The small molecule below binds the protein below.
Small molecule (SMILES): C=CC1=C(C)C2=N3->[Ni]45<-N6=C(C=c7c(C)c(C=C)c(n74)=C2)C(C)=C(CCC(=O)O)C6=Cc2c(CCC(=O)O)c(C)c(n25)C=C13

Binding-site contacts:
Ligand atom CHB contacts residue HIS92 of chain 1.F at 3.8 Å.
Ligand atom C4A contacts residue HIS92 of chain 1.F at 3.6 Å.
Ligand atom CAA contacts residue LYS66 of chain 1.F at 3.5 Å.
Ligand atom ND contacts residue HIS63 of chain 1.F at 3.3 Å (h-bond).
Ligand atom CBD contacts residue HIS63 of chain 1.F at 3.5 Å.
Ligand atom CMB contacts residue VAL67 of chain 1.F at 3.5 Å (hydrophobic).
Ligand atom CMA contacts residue ALA70 of chain 1.F at 3.8 Å (hydrophobic).
Ligand atom C3A contacts residue LEU88 of chain 1.F at 3.8 Å (hydrophobic).
Ligand atom CMA contacts residue LEU88 of chain 1.F at 3.6 Å (hydrophobic).
Ligand atom C3B contacts residue LEU141 of chain 1.F at 3.7 Å (hydrophobic).
Ligand atom NC contacts residue HIS92 of chain 1.F at 3.2 Å (h-bond).
Ligand atom NB contacts residue VAL67 of chain 1.F at 3.6 Å.
Ligand atom CAB contacts residue LEU141 of chain 1.F at 3.4 Å (hydrophobic).
Ligand atom CBC contacts residue PHE42 of chain 1.F at 3.8 Å (hydrophobic).
Ligand atom CAC contacts residue PHE41 of chain 1.F at 3.7 Å (hydrophobic).
Ligand atom CAC contacts residue PHE42 of chain 1.F at 3.8 Å (hydrophobic).
Ligand atom CBA contacts residue LEU91 of chain 1.F at 3.6 Å (hydrophobic).
Ligand atom CHC contacts residue PHE103 of chain 1.F at 3.6 Å (hydrophobic).
Ligand atom C2B contacts residue VAL67 of chain 1.F at 3.6 Å (hydrophobic).
Ligand atom NI contacts residue HIS92 of chain 1.F at 2.2 Å.
Ligand atom CHD contacts residue VAL98 of chain 1.F at 3.9 Å (hydrophobic).
Ligand atom C1A contacts residue HIS63 of chain 1.F at 3.8 Å.
Ligand atom C4B contacts residue VAL67 of chain 1.F at 3.5 Å (hydrophobic).
Ligand atom C3D contacts residue HIS63 of chain 1.F at 3.6 Å.
Ligand atom CBC contacts residue PHE41 of chain 1.F at 3.8 Å (hydrophobic).
Ligand atom C1B contacts residue VAL67 of chain 1.F at 3.8 Å (hydrophobic).
Ligand atom NB contacts residue HIS92 of chain 1.F at 3.2 Å (h-bond).
Ligand atom C3D contacts residue LEU96 of chain 1.F at 3.5 Å (hydrophobic).
Ligand atom C4D contacts residue HIS63 of chain 1.F at 3.2 Å.
Ligand atom NA contacts residue HIS92 of chain 1.F at 3.1 Å (h-bond).
Ligand atom CMB contacts residue ALA70 of chain 1.F at 3.8 Å (hydrophobic).
Ligand atom CBB contacts residue CMO1 of chain 1.Z at 3.6 Å.
Ligand atom CHA contacts residue HIS63 of chain 1.F at 3.3 Å.
Ligand atom C4D contacts residue LEU96 of chain 1.F at 3.5 Å (hydrophobic).
Ligand atom CAD contacts residue LEU96 of chain 1.F at 3.8 Å (hydrophobic).
Ligand atom ND contacts residue HIS92 of chain 1.F at 3.2 Å (h-bond).
Ligand atom C3B contacts residue VAL67 of chain 1.F at 3.5 Å (hydrophobic).
Ligand atom C1D contacts residue HIS63 of chain 1.F at 3.6 Å.
Ligand atom C1C contacts residue PHE103 of chain 1.F at 3.7 Å (hydrophobic).
Ligand atom CMC contacts residue ASN102 of chain 1.F at 3.5 Å.

Sequence of chain 1.F:
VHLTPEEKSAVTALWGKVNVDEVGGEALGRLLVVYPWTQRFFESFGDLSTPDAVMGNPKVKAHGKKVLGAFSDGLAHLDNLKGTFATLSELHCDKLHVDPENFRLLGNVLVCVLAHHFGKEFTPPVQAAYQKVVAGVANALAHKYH